Binding-site contacts:
Ligand atom C5 contacts residue ASN354 of chain 1.C at 3.7 Å.
Ligand atom O5 contacts residue ASN354 of chain 1.C at 2.4 Å (h-bond).
Ligand atom O6 contacts residue NAG1 of chain 1.IA at 4.0 Å.
Ligand atom N2 contacts residue ASN354 of chain 1.C at 2.9 Å (h-bond).
Ligand atom C2 contacts residue ASN354 of chain 1.C at 2.4 Å.
Ligand atom C3 contacts residue ASN354 of chain 1.C at 3.8 Å.
Ligand atom O7 contacts residue ASN354 of chain 1.C at 3.9 Å.
Ligand atom C6 contacts residue GLN351 of chain 1.C at 3.9 Å.
Ligand atom O6 contacts residue GLN351 of chain 1.C at 4.1 Å.
Ligand atom C1 contacts residue ASN354 of chain 1.C at 1.4 Å.
Ligand atom C7 contacts residue ASN354 of chain 1.C at 3.6 Å.
Ligand atom C4 contacts residue ASN354 of chain 1.C at 4.2 Å.

Sequence of chain 1.C:
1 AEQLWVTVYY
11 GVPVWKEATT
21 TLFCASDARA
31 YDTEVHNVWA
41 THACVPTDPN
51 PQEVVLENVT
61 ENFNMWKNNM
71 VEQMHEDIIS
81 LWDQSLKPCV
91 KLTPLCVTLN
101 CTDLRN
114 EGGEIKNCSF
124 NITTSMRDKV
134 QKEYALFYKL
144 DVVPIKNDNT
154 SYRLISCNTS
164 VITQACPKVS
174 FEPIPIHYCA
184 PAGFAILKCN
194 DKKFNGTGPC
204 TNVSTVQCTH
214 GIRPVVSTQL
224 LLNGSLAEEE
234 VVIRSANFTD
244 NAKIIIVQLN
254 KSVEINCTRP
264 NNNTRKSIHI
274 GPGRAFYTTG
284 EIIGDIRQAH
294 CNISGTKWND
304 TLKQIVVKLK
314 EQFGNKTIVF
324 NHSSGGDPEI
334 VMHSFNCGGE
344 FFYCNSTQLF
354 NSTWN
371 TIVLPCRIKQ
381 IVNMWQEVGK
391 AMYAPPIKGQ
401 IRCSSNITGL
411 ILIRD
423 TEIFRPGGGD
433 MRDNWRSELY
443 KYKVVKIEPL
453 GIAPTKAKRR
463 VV

The small molecule below binds the protein below.
Small molecule (SMILES): CC(=O)N[C@@H]1[C@@H](O)[C@H](O)[C@@H](CO)O[C@H]1O